Sequence of chain 1.B:
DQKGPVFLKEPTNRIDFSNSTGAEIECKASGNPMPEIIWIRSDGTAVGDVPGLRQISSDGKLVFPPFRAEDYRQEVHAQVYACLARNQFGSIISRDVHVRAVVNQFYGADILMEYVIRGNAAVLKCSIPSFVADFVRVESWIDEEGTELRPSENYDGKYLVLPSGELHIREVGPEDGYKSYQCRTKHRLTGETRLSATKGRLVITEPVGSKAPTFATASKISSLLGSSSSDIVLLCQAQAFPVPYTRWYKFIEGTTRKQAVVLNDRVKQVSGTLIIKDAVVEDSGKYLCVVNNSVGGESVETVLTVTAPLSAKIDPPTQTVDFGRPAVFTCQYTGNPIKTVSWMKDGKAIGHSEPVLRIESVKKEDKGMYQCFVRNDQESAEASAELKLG

The protein below binds the small molecule below.
Small molecule (SMILES): CC(=O)N[C@H]1[C@H](O[C@H]2[C@H](O)[C@@H](NC(C)=O)CO[C@@H]2CO)O[C@H](CO)[C@@H](O[C@@H]2O[C@H](CO)[C@@H](O)[C@H](O)[C@@H]2O)[C@@H]1O

Binding-site contacts:
Ligand atom O5 contacts residue VAL106 of chain 1.B at 3.1 Å.
Ligand atom C8 contacts residue PHE70 of chain 1.B at 4.4 Å (hydrophobic).
Ligand atom C7 contacts residue PHE109 of chain 1.B at 4.4 Å (hydrophobic).
Ligand atom C1 contacts residue VAL106 of chain 1.B at 3.8 Å (hydrophobic).
Ligand atom N2 contacts residue ASN22 of chain 1.B at 2.3 Å (h-bond).
Ligand atom C3 contacts residue ASN22 of chain 1.B at 3.9 Å.
Ligand atom O6 contacts residue VAL106 of chain 1.B at 4.3 Å.
Ligand atom O5 contacts residue ASN22 of chain 1.B at 2.3 Å (h-bond).
Ligand atom O5 contacts residue ALA72 of chain 1.B at 3.6 Å.
Ligand atom N2 contacts residue PHE70 of chain 1.B at 4.3 Å.
Ligand atom N2 contacts residue SER23 of chain 1.B at 3.9 Å.
Ligand atom C7 contacts residue ASN22 of chain 1.B at 3.2 Å.
Ligand atom O7 contacts residue PHE109 of chain 1.B at 3.6 Å.
Ligand atom C6 contacts residue ALA72 of chain 1.B at 4.0 Å (hydrophobic).
Ligand atom C1 contacts residue ASN22 of chain 1.B at 1.4 Å.
Ligand atom C7 contacts residue PHE70 of chain 1.B at 4.1 Å (hydrophobic).
Ligand atom C5 contacts residue VAL106 of chain 1.B at 4.0 Å (hydrophobic).
Ligand atom C1 contacts residue ASN107 of chain 1.B at 4.1 Å.
Ligand atom C5 contacts residue ASN107 of chain 1.B at 3.2 Å.
Ligand atom C5 contacts residue ALA72 of chain 1.B at 4.4 Å (hydrophobic).
Ligand atom O7 contacts residue ASN22 of chain 1.B at 4.2 Å.
Ligand atom O6 contacts residue ASN107 of chain 1.B at 4.5 Å.
Ligand atom C6 contacts residue VAL106 of chain 1.B at 3.8 Å (hydrophobic).
Ligand atom C6 contacts residue ASN107 of chain 1.B at 3.1 Å.
Ligand atom O5 contacts residue ASN107 of chain 1.B at 3.8 Å.
Ligand atom C5 contacts residue ASN22 of chain 1.B at 3.6 Å.
Ligand atom O6 contacts residue ALA72 of chain 1.B at 3.1 Å.
Ligand atom C8 contacts residue SER23 of chain 1.B at 3.4 Å.
Ligand atom C4 contacts residue ASN22 of chain 1.B at 4.3 Å.
Ligand atom C7 contacts residue SER23 of chain 1.B at 4.2 Å.
Ligand atom O7 contacts residue PHE70 of chain 1.B at 4.2 Å.
Ligand atom C2 contacts residue ASN22 of chain 1.B at 2.6 Å.
Ligand atom C8 contacts residue ASN22 of chain 1.B at 3.4 Å.